Binding-site contacts:
Ligand atom O7 contacts residue ASN1095 of chain 1.A at 3.4 Å (h-bond).
Ligand atom O7 contacts residue HIS1098 of chain 1.A at 3.1 Å.
Ligand atom N2 contacts residue ASN1095 of chain 1.A at 2.3 Å (h-bond).
Ligand atom O5 contacts residue HIS1098 of chain 1.A at 2.4 Å (h-bond).
Ligand atom C2 contacts residue THR1097 of chain 1.A at 4.0 Å.
Ligand atom C6 contacts residue HIS1098 of chain 1.A at 4.5 Å.
Ligand atom C7 contacts residue HIS1098 of chain 1.A at 4.0 Å.
Ligand atom O4 contacts residue HIS1098 of chain 1.A at 4.2 Å.
Ligand atom C4 contacts residue ASN1095 of chain 1.A at 4.2 Å.
Ligand atom C5 contacts residue HIS1098 of chain 1.A at 3.3 Å.
Ligand atom C3 contacts residue THR1097 of chain 1.A at 4.2 Å.
Ligand atom C3 contacts residue HIS1098 of chain 1.A at 4.2 Å.
Ligand atom C6 contacts residue ASN1095 of chain 1.A at 3.6 Å.
Ligand atom C2 contacts residue HIS1098 of chain 1.A at 4.4 Å.
Ligand atom C6 contacts residue PHE1100 of chain 1.A at 3.7 Å (hydrophobic).
Ligand atom C8 contacts residue HIS1098 of chain 1.A at 4.2 Å.
Ligand atom C7 contacts residue ASN1095 of chain 1.A at 2.8 Å.
Ligand atom C1 contacts residue PHE1100 of chain 1.A at 4.4 Å (hydrophobic).
Ligand atom C3 contacts residue ASN1095 of chain 1.A at 3.8 Å.
Ligand atom O5 contacts residue ASN1095 of chain 1.A at 2.5 Å (h-bond).
Ligand atom O5 contacts residue PHE1100 of chain 1.A at 4.0 Å.
Ligand atom C5 contacts residue PHE1100 of chain 1.A at 4.3 Å (hydrophobic).
Ligand atom C1 contacts residue HIS1098 of chain 1.A at 3.3 Å.
Ligand atom C8 contacts residue ASN1095 of chain 1.A at 3.3 Å.
Ligand atom N2 contacts residue THR1097 of chain 1.A at 3.7 Å.
Ligand atom C4 contacts residue HIS1098 of chain 1.A at 4.2 Å.
Ligand atom C2 contacts residue ASN1095 of chain 1.A at 2.5 Å.
Ligand atom O6 contacts residue PHE1100 of chain 1.A at 4.1 Å.
Ligand atom O5 contacts residue THR1097 of chain 1.A at 4.2 Å.
Ligand atom C5 contacts residue ASN1095 of chain 1.A at 3.5 Å.
Ligand atom C1 contacts residue ASN1095 of chain 1.A at 1.5 Å.
Ligand atom C1 contacts residue THR1097 of chain 1.A at 3.6 Å.

A protein and the small-molecule ligand that binds it are described below.
Small molecule (SMILES): CC(=O)N[C@H]1[C@H](O[C@H]2[C@H](O)[C@@H](NC(C)=O)CO[C@@H]2CO)O[C@H](CO)[C@@H](O)[C@@H]1O

Sequence of chain 1.A:
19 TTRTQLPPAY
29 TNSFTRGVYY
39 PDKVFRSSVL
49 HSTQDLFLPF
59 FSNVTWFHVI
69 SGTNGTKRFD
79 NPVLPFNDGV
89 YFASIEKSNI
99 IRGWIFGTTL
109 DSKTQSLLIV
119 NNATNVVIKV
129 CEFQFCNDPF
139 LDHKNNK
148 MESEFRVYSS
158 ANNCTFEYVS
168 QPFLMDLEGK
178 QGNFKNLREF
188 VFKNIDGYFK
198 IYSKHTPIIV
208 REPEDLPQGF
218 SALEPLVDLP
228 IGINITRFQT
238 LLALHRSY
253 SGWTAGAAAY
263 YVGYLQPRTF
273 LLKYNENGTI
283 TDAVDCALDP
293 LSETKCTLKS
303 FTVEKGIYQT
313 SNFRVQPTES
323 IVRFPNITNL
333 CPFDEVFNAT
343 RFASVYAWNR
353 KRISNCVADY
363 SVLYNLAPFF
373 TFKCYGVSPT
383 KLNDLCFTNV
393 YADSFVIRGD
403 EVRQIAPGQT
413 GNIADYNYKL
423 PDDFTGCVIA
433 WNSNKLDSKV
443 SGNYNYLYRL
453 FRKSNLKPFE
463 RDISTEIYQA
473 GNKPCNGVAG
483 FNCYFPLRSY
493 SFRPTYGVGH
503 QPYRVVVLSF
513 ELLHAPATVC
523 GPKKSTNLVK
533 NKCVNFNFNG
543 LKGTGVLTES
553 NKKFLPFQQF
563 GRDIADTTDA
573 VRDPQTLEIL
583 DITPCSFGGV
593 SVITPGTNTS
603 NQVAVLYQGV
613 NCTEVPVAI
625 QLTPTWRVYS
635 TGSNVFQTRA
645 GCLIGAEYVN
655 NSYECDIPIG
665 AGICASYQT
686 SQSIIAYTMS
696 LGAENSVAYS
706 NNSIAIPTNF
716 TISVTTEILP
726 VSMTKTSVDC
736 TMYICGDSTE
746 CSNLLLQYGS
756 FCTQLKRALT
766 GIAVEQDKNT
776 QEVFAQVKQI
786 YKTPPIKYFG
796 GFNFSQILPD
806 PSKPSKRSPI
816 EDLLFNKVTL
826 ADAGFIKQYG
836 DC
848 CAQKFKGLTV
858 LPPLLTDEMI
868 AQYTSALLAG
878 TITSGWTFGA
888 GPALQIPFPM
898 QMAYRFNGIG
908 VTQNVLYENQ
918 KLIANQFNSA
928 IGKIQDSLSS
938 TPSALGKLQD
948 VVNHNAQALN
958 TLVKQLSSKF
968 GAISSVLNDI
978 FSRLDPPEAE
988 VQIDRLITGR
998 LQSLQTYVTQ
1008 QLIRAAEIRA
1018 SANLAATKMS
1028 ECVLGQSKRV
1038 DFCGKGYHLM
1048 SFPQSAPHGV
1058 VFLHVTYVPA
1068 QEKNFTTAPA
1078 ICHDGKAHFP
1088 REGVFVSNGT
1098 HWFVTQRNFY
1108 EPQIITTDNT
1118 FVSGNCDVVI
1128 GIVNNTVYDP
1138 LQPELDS